A small-molecule ligand and the protein it binds are described below.
Small molecule (SMILES): O=C(O)[C@H](O)Cc1ccccc1

Sequence of chain 1.A:
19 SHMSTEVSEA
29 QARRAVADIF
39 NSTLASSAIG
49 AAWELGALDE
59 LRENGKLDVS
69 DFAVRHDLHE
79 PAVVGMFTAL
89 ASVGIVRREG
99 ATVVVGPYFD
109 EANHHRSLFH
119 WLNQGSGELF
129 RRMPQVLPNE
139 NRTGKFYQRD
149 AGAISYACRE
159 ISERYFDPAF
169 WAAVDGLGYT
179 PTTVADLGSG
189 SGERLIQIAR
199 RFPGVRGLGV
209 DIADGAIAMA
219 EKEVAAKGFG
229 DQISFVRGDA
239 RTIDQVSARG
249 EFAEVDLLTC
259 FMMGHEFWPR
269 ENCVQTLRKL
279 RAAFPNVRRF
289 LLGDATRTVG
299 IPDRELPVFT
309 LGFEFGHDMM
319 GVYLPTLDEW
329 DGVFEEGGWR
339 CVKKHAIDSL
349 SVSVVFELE

Binding-site contacts:
Ligand atom CG contacts residue VAL340 of chain 1.A at 4.5 Å (hydrophobic).
Ligand atom CA contacts residue CYS339 of chain 1.A at 2.8 Å (hydrophobic).
Ligand atom CZ contacts residue CYS339 of chain 1.A at 4.0 Å (hydrophobic).
Ligand atom CE2 contacts residue LYS341 of chain 1.A at 3.9 Å.
Ligand atom O contacts residue LYS342 of chain 1.A at 2.9 Å (salt-bridge).
Ligand atom C contacts residue ASP329 of chain 1.A at 3.2 Å.
Ligand atom CE1 contacts residue CYS339 of chain 1.A at 3.7 Å (hydrophobic).
Ligand atom CA contacts residue ASP329 of chain 1.A at 3.3 Å.
Ligand atom OA contacts residue PHE354 of chain 1.A at 4.0 Å.
Ligand atom C contacts residue LYS342 of chain 1.A at 3.7 Å.
Ligand atom OA contacts residue LYS342 of chain 1.A at 4.5 Å.
Ligand atom CD1 contacts residue CYS339 of chain 1.A at 3.2 Å (hydrophobic).
Ligand atom CG contacts residue CYS339 of chain 1.A at 2.7 Å (hydrophobic).
Ligand atom OA contacts residue PHE332 of chain 1.A at 3.2 Å.
Ligand atom CD2 contacts residue LYS341 of chain 1.A at 3.6 Å.
Ligand atom CA contacts residue LYS342 of chain 1.A at 3.9 Å.
Ligand atom CD2 contacts residue LYS342 of chain 1.A at 4.1 Å.
Ligand atom CA contacts residue PHE354 of chain 1.A at 4.4 Å (hydrophobic).
Ligand atom CD2 contacts residue VAL340 of chain 1.A at 3.9 Å (hydrophobic).
Ligand atom CE2 contacts residue VAL340 of chain 1.A at 3.8 Å (hydrophobic).
Ligand atom CE2 contacts residue CYS339 of chain 1.A at 3.9 Å (hydrophobic).
Ligand atom C contacts residue CYS339 of chain 1.A at 4.1 Å (hydrophobic).
Ligand atom O contacts residue ASP329 of chain 1.A at 3.4 Å (salt-bridge).
Ligand atom OXT contacts residue ASP329 of chain 1.A at 3.6 Å.
Ligand atom OA contacts residue ASP329 of chain 1.A at 2.9 Å (salt-bridge).
Ligand atom CB contacts residue CYS339 of chain 1.A at 1.6 Å (hydrophobic).
Ligand atom OA contacts residue CYS339 of chain 1.A at 3.1 Å (h-bond).
Ligand atom CD2 contacts residue CYS339 of chain 1.A at 3.1 Å (hydrophobic).